Sequence of chain 1.A:
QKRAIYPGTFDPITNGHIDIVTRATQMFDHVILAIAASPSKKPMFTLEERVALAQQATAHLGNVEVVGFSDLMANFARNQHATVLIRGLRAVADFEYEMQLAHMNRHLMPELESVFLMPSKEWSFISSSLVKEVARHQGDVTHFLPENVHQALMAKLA

Sequence of chain 2.A:
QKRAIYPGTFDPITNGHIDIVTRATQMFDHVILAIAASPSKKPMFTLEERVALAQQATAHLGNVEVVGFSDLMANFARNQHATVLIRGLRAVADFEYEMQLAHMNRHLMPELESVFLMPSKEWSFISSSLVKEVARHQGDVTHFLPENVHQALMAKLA

This small molecule binds to this protein.
Small molecule (SMILES): Oc1cccc2nc(C(F)(F)F)[nH]c12

Binding-site contacts:
Ligand atom C4 contacts residue GLU134 of chain 2.A at 3.7 Å.
Ligand atom F2 contacts residue LEU73 of chain 1.A at 3.8 Å.
Ligand atom C contacts residue LEU73 of chain 1.A at 3.6 Å (hydrophobic).
Ligand atom C7 contacts residue HIS138 of chain 2.A at 3.8 Å.
Ligand atom N1 contacts residue LEU73 of chain 1.A at 3.8 Å.
Ligand atom C1 contacts residue LEU109 of chain 1.A at 3.7 Å (hydrophobic).
Ligand atom C2 contacts residue VAL135 of chain 2.A at 3.6 Å (hydrophobic).
Ligand atom F1 contacts residue PHE70 of chain 1.A at 3.9 Å.
Ligand atom C3 contacts residue GLU134 of chain 2.A at 4.0 Å.
Ligand atom F2 contacts residue HIS138 of chain 2.A at 3.3 Å.
Ligand atom F2 contacts residue ASP72 of chain 1.A at 2.9 Å.
Ligand atom O contacts residue MET74 of chain 1.A at 3.3 Å.
Ligand atom F contacts residue GLU134 of chain 2.A at 3.4 Å.
Ligand atom C3 contacts residue VAL135 of chain 2.A at 3.9 Å (hydrophobic).
Ligand atom O contacts residue ASN106 of chain 1.A at 2.6 Å (h-bond).
Ligand atom C6 contacts residue LEU73 of chain 1.A at 3.7 Å (hydrophobic).
Ligand atom C7 contacts residue ASP72 of chain 1.A at 4.0 Å.
Ligand atom O contacts residue LEU109 of chain 1.A at 3.8 Å.
Ligand atom C1 contacts residue MET105 of chain 1.A at 3.8 Å (hydrophobic).
Ligand atom C2 contacts residue LEU102 of chain 1.A at 3.4 Å (hydrophobic).
Ligand atom C1 contacts residue LEU102 of chain 1.A at 3.7 Å (hydrophobic).
Ligand atom C contacts residue MET74 of chain 1.A at 3.9 Å (hydrophobic).
Ligand atom F contacts residue HIS138 of chain 2.A at 3.1 Å.
Ligand atom C contacts residue ASN106 of chain 1.A at 3.2 Å.
Ligand atom O contacts residue ALA75 of chain 1.A at 3.2 Å (h-bond).
Ligand atom N contacts residue GLU134 of chain 2.A at 2.8 Å (salt-bridge).
Ligand atom C6 contacts residue MET74 of chain 1.A at 3.8 Å (hydrophobic).
Ligand atom C3 contacts residue LEU102 of chain 1.A at 3.7 Å (hydrophobic).
Ligand atom C2 contacts residue MET105 of chain 1.A at 3.6 Å (hydrophobic).
Ligand atom C1 contacts residue ASN106 of chain 1.A at 3.1 Å.
Ligand atom F1 contacts residue MET74 of chain 1.A at 3.7 Å.
Ligand atom C contacts residue LEU109 of chain 1.A at 4.1 Å (hydrophobic).
Ligand atom F contacts residue SO41 of chain 1.D at 3.8 Å.
Ligand atom C5 contacts residue GLU134 of chain 2.A at 3.9 Å.
Ligand atom C1 contacts residue VAL135 of chain 2.A at 4.1 Å (hydrophobic).
Ligand atom F2 contacts residue MET74 of chain 1.A at 3.9 Å.
Ligand atom F1 contacts residue ALA37 of chain 1.A at 4.0 Å.
Ligand atom C5 contacts residue MET74 of chain 1.A at 3.9 Å (hydrophobic).
Ligand atom N1 contacts residue MET74 of chain 1.A at 2.9 Å (h-bond).
Ligand atom O contacts residue LEU73 of chain 1.A at 3.5 Å.